Binding-site contacts:
Ligand atom C1 contacts residue ASN246 of chain 1.B at 1.4 Å.
Ligand atom C5 contacts residue ASN246 of chain 1.B at 3.6 Å.
Ligand atom O4 contacts residue THR248 of chain 1.B at 4.5 Å.
Ligand atom O5 contacts residue ASN246 of chain 1.B at 2.5 Å (h-bond).
Ligand atom C6 contacts residue THR248 of chain 1.B at 3.0 Å.
Ligand atom C5 contacts residue ASN249 of chain 1.B at 4.1 Å.
Ligand atom C6 contacts residue ASN249 of chain 1.B at 3.9 Å.
Ligand atom C4 contacts residue ASN246 of chain 1.B at 4.3 Å.
Ligand atom C1 contacts residue ASN249 of chain 1.B at 3.7 Å.
Ligand atom O5 contacts residue THR248 of chain 1.B at 3.1 Å.
Ligand atom C4 contacts residue THR248 of chain 1.B at 4.4 Å.
Ligand atom C2 contacts residue ASN246 of chain 1.B at 2.5 Å.
Ligand atom O7 contacts residue ASN246 of chain 1.B at 3.1 Å (h-bond).
Ligand atom C3 contacts residue ASN246 of chain 1.B at 3.7 Å.
Ligand atom C1 contacts residue THR248 of chain 1.B at 3.6 Å.
Ligand atom C7 contacts residue ASN246 of chain 1.B at 3.2 Å.
Ligand atom O6 contacts residue THR248 of chain 1.B at 3.6 Å.
Ligand atom C2 contacts residue ASN249 of chain 1.B at 4.4 Å.
Ligand atom N2 contacts residue ASN246 of chain 1.B at 2.7 Å (h-bond).
Ligand atom O5 contacts residue ASN249 of chain 1.B at 3.0 Å (h-bond).
Ligand atom C5 contacts residue THR248 of chain 1.B at 3.0 Å.

A small-molecule ligand and the protein it binds are described below.
Small molecule (SMILES): CC(=O)N[C@H]1[C@H](O[C@H]2[C@H](O)[C@@H](NC(C)=O)CO[C@@H]2CO)O[C@H](CO)[C@@H](O[C@@H]2O[C@H](CO)[C@@H](O)[C@H](O)[C@@H]2O)[C@@H]1O

Sequence of chain 1.B:
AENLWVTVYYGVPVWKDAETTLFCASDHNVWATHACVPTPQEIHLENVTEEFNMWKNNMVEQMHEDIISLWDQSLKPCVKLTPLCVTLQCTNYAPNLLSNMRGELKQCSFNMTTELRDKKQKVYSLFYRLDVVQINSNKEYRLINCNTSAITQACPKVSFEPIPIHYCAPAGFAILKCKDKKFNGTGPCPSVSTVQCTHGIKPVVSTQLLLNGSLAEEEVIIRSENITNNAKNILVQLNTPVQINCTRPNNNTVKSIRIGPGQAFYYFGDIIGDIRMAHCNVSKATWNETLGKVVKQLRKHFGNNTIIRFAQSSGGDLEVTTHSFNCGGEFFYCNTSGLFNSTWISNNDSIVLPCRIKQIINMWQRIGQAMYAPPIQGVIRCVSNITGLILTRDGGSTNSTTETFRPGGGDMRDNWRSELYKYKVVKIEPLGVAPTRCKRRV